Sequence of chain 1.B:
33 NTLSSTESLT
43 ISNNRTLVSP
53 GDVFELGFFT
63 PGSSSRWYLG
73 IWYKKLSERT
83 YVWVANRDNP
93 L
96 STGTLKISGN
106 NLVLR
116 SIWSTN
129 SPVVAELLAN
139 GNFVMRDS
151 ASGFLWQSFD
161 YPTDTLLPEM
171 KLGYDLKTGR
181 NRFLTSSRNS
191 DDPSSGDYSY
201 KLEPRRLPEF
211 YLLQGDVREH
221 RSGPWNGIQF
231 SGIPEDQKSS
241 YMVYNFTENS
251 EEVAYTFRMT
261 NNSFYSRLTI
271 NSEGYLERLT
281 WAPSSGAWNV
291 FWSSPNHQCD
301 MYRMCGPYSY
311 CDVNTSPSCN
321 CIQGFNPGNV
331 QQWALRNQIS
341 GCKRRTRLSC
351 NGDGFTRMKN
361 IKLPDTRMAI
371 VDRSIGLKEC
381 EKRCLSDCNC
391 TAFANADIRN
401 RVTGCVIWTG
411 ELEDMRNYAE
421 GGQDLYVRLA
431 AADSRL

A small-molecule ligand and the protein it binds are described below.
Small molecule (SMILES): CC(=O)N[C@@H]1[C@@H](O)[C@H](O)[C@@H](CO)O[C@H]1O

Binding-site contacts:
Ligand atom O5 contacts residue PHE264 of chain 1.B at 3.9 Å.
Ligand atom C3 contacts residue ASN261 of chain 1.B at 3.7 Å.
Ligand atom O6 contacts residue ASN261 of chain 1.B at 4.5 Å.
Ligand atom C5 contacts residue ASN261 of chain 1.B at 3.6 Å.
Ligand atom O6 contacts residue PHE264 of chain 1.B at 3.5 Å.
Ligand atom C7 contacts residue ASN261 of chain 1.B at 3.8 Å.
Ligand atom C4 contacts residue ASN261 of chain 1.B at 4.2 Å.
Ligand atom O5 contacts residue ASN261 of chain 1.B at 2.3 Å (h-bond).
Ligand atom O7 contacts residue ASN261 of chain 1.B at 4.2 Å.
Ligand atom O5 contacts residue SER263 of chain 1.B at 3.5 Å (h-bond).
Ligand atom N2 contacts residue ASN261 of chain 1.B at 2.8 Å (h-bond).
Ligand atom O6 contacts residue SER263 of chain 1.B at 4.3 Å.
Ligand atom C5 contacts residue SER263 of chain 1.B at 4.3 Å.
Ligand atom C1 contacts residue ASN261 of chain 1.B at 1.4 Å.
Ligand atom C2 contacts residue ASN261 of chain 1.B at 2.4 Å.
Ligand atom C6 contacts residue SER263 of chain 1.B at 4.4 Å.
Ligand atom C1 contacts residue SER263 of chain 1.B at 4.0 Å.